Sequence of chain 3.A:
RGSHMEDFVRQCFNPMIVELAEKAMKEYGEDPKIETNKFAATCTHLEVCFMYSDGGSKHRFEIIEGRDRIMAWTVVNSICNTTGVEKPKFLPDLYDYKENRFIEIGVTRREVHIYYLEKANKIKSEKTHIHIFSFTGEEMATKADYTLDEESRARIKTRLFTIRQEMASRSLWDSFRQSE

The protein below binds the small molecule below.
Small molecule (SMILES): C[C@H](C[C@@H](C[C@H](C[C@@H](C[C@@H](CCN1CCCC1=O)N1CCCC1=O)N1CCCC1=O)N1CCCC1=O)N1CCCC1=O)N1CCCC1=O

Binding-site contacts:
Ligand atom C36 contacts residue ARG83 of chain 3.A at 4.0 Å.
Ligand atom C04 contacts residue PHE66 of chain 3.A at 4.4 Å (hydrophobic).
Ligand atom C35 contacts residue ARG83 of chain 3.A at 4.4 Å.
Ligand atom C27 contacts residue PHE66 of chain 3.A at 3.9 Å (hydrophobic).
Ligand atom C35 contacts residue PHE66 of chain 3.A at 4.0 Å (hydrophobic).
Ligand atom N04 contacts residue PHE66 of chain 3.A at 4.2 Å.
Ligand atom C07 contacts residue MET32 of chain 3.A at 4.5 Å (hydrophobic).
Ligand atom C35 contacts residue ILE79 of chain 3.A at 4.2 Å (hydrophobic).
Ligand atom C08 contacts residue MET32 of chain 3.A at 4.2 Å (hydrophobic).
Ligand atom C29 contacts residue PHE66 of chain 3.A at 4.3 Å (hydrophobic).
Ligand atom C05 contacts residue MET32 of chain 3.A at 4.2 Å (hydrophobic).
Ligand atom O06 contacts residue ARG83 of chain 3.A at 4.1 Å.
Ligand atom C05 contacts residue ILE79 of chain 3.A at 4.4 Å (hydrophobic).
Ligand atom C37 contacts residue ILE79 of chain 3.A at 4.2 Å (hydrophobic).
Ligand atom O03 contacts residue MET32 of chain 3.A at 4.1 Å.
Ligand atom C36 contacts residue GLU81 of chain 3.A at 4.3 Å.
Ligand atom C26 contacts residue PHE66 of chain 3.A at 3.7 Å (hydrophobic).
Ligand atom C28 contacts residue PHE66 of chain 3.A at 3.8 Å (hydrophobic).
Ligand atom O06 contacts residue ILE79 of chain 3.A at 3.8 Å.
Ligand atom O03 contacts residue PHE66 of chain 3.A at 4.5 Å.
Ligand atom C35 contacts residue GLY82 of chain 3.A at 4.0 Å.
Ligand atom C27 contacts residue MET67 of chain 3.A at 4.4 Å (hydrophobic).
Ligand atom C06 contacts residue MET32 of chain 3.A at 3.5 Å (hydrophobic).
Ligand atom C34 contacts residue PHE66 of chain 3.A at 3.8 Å (hydrophobic).
Ligand atom C04 contacts residue MET32 of chain 3.A at 3.6 Å (hydrophobic).
Ligand atom C33 contacts residue ILE79 of chain 3.A at 3.9 Å (hydrophobic).
Ligand atom C35 contacts residue GLU81 of chain 3.A at 3.7 Å.
Ligand atom C34 contacts residue LEU36 of chain 3.A at 4.3 Å (hydrophobic).
Ligand atom C06 contacts residue PHE66 of chain 3.A at 4.1 Å (hydrophobic).
Ligand atom C36 contacts residue ILE79 of chain 3.A at 4.1 Å (hydrophobic).